Binding-site contacts:
Ligand atom C5 contacts residue VAL127 of chain 1.A at 4.2 Å (hydrophobic).
Ligand atom O5 contacts residue ASN122 of chain 1.A at 2.5 Å (h-bond).
Ligand atom C6 contacts residue VAL127 of chain 1.A at 3.9 Å (hydrophobic).
Ligand atom C1 contacts residue ASN125 of chain 1.A at 4.3 Å.
Ligand atom C2 contacts residue THR124 of chain 1.A at 3.6 Å.
Ligand atom C6 contacts residue VAL171 of chain 1.A at 4.3 Å (hydrophobic).
Ligand atom C8 contacts residue ASN122 of chain 1.A at 3.6 Å.
Ligand atom C1 contacts residue THR124 of chain 1.A at 3.5 Å.
Ligand atom C3 contacts residue ASN125 of chain 1.A at 4.4 Å.
Ligand atom C1 contacts residue ASN122 of chain 1.A at 1.5 Å.
Ligand atom C3 contacts residue THR124 of chain 1.A at 3.9 Å.
Ligand atom C1 contacts residue VAL127 of chain 1.A at 4.4 Å (hydrophobic).
Ligand atom C3 contacts residue ASN122 of chain 1.A at 3.9 Å.
Ligand atom C7 contacts residue THR124 of chain 1.A at 3.9 Å.
Ligand atom C2 contacts residue ASN122 of chain 1.A at 2.5 Å.
Ligand atom O6 contacts residue VAL127 of chain 1.A at 4.2 Å.
Ligand atom O5 contacts residue VAL127 of chain 1.A at 3.5 Å.
Ligand atom N2 contacts residue THR124 of chain 1.A at 2.9 Å (h-bond).
Ligand atom C4 contacts residue ASN122 of chain 1.A at 4.4 Å.
Ligand atom O7 contacts residue ASN122 of chain 1.A at 3.6 Å (h-bond).
Ligand atom C5 contacts residue ASN122 of chain 1.A at 3.8 Å.
Ligand atom C7 contacts residue ASN122 of chain 1.A at 3.5 Å.
Ligand atom C5 contacts residue ASN125 of chain 1.A at 4.2 Å.
Ligand atom C8 contacts residue GLU154 of chain 1.A at 4.2 Å.
Ligand atom N2 contacts residue ASN122 of chain 1.A at 2.9 Å (h-bond).
Ligand atom C8 contacts residue THR124 of chain 1.A at 3.7 Å.

This small molecule binds to this protein.
Small molecule (SMILES): CC(=O)N[C@@H]1[C@@H](O)[C@H](O)[C@@H](CO)O[C@H]1O

Sequence of chain 1.A:
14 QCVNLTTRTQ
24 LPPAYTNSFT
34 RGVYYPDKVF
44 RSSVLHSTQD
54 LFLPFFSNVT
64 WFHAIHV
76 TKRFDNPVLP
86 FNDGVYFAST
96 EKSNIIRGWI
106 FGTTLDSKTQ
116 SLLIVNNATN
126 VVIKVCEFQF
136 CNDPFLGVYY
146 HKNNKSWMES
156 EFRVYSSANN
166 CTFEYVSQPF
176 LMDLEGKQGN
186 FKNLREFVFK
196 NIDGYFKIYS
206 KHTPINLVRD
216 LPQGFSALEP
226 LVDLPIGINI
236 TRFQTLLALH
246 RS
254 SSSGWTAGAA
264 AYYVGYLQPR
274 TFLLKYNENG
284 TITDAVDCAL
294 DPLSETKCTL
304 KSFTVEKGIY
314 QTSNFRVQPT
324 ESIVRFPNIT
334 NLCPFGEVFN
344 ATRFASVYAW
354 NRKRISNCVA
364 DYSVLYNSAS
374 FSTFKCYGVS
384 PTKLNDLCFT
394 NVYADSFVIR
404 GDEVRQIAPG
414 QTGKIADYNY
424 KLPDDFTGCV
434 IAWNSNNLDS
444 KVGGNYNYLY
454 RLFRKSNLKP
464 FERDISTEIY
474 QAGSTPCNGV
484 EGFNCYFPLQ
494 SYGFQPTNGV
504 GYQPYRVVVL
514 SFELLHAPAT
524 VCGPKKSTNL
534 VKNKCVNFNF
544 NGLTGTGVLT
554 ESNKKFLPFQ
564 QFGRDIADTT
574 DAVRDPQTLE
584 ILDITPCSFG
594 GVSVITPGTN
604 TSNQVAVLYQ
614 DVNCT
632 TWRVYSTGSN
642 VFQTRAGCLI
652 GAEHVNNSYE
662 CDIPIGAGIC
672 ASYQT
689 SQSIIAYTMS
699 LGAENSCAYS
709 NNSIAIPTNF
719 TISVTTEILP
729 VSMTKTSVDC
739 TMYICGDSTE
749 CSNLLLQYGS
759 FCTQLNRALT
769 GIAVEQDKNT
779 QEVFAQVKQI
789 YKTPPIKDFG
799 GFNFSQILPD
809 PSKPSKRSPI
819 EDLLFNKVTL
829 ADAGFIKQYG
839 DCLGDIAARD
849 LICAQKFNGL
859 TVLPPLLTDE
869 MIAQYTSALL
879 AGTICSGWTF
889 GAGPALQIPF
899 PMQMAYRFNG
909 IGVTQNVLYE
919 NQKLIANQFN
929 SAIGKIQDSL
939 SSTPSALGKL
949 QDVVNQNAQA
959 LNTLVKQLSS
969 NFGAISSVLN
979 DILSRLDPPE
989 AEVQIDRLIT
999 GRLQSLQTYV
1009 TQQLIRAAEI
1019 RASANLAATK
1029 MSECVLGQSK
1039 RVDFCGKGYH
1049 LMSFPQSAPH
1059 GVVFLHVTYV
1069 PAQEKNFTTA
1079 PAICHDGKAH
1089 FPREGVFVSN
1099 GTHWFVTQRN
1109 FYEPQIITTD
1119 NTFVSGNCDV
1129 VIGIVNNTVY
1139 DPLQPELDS